A protein and the small-molecule ligand that binds it are described below.
Small molecule (SMILES): CC(=O)N[C@H]1[C@H](O[C@H]2[C@H](O)[C@@H](NC(C)=O)CO[C@@H]2CO)O[C@H](CO)[C@@H](O)[C@@H]1O

Binding-site contacts:
Ligand atom O5 contacts residue GLN784 of chain 1.B at 3.9 Å.
Ligand atom C4 contacts residue ASN781 of chain 1.B at 4.2 Å.
Ligand atom O7 contacts residue ASN781 of chain 1.B at 3.5 Å (h-bond).
Ligand atom O7 contacts residue SER783 of chain 1.B at 4.1 Å.
Ligand atom C1 contacts residue ASN781 of chain 1.B at 1.4 Å.
Ligand atom C2 contacts residue ASN781 of chain 1.B at 2.5 Å.
Ligand atom C5 contacts residue SER783 of chain 1.B at 3.7 Å.
Ligand atom C6 contacts residue GLN784 of chain 1.B at 3.5 Å.
Ligand atom C3 contacts residue ASN781 of chain 1.B at 3.8 Å.
Ligand atom C5 contacts residue ASN781 of chain 1.B at 3.7 Å.
Ligand atom C7 contacts residue ASN781 of chain 1.B at 3.5 Å.
Ligand atom C1 contacts residue SER783 of chain 1.B at 3.5 Å.
Ligand atom O6 contacts residue GLN784 of chain 1.B at 3.7 Å.
Ligand atom N2 contacts residue ASN781 of chain 1.B at 2.9 Å (h-bond).
Ligand atom C6 contacts residue SER783 of chain 1.B at 4.5 Å.
Ligand atom O5 contacts residue SER783 of chain 1.B at 3.6 Å (h-bond).
Ligand atom C5 contacts residue GLN784 of chain 1.B at 3.8 Å.
Ligand atom O5 contacts residue ASN781 of chain 1.B at 2.4 Å (h-bond).

Sequence of chain 1.B:
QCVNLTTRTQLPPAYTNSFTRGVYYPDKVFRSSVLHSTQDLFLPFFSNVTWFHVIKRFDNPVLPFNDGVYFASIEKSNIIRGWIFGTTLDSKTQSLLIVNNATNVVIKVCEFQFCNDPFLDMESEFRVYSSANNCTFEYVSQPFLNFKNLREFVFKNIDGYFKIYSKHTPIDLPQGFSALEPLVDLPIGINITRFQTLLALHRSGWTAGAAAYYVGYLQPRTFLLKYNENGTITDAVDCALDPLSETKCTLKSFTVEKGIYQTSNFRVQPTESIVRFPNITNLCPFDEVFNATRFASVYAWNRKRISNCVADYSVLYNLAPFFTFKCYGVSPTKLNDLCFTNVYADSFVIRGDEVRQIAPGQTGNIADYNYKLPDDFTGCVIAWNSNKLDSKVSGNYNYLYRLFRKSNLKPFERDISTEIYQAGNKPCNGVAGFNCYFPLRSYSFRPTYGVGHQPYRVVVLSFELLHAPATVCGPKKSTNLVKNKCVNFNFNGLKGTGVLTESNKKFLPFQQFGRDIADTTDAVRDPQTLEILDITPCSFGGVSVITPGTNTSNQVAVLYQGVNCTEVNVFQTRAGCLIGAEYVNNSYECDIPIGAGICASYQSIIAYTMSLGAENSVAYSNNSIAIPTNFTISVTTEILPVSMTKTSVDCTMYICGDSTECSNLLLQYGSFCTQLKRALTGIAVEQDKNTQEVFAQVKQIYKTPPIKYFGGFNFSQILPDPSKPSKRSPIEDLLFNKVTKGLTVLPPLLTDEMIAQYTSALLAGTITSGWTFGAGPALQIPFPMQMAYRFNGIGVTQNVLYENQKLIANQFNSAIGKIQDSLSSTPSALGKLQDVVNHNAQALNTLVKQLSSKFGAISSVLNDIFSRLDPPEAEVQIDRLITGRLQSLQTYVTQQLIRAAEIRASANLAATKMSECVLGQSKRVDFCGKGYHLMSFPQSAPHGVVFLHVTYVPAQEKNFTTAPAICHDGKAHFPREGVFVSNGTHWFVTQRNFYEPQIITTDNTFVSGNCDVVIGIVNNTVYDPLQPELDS